Sequence of chain 1.B:
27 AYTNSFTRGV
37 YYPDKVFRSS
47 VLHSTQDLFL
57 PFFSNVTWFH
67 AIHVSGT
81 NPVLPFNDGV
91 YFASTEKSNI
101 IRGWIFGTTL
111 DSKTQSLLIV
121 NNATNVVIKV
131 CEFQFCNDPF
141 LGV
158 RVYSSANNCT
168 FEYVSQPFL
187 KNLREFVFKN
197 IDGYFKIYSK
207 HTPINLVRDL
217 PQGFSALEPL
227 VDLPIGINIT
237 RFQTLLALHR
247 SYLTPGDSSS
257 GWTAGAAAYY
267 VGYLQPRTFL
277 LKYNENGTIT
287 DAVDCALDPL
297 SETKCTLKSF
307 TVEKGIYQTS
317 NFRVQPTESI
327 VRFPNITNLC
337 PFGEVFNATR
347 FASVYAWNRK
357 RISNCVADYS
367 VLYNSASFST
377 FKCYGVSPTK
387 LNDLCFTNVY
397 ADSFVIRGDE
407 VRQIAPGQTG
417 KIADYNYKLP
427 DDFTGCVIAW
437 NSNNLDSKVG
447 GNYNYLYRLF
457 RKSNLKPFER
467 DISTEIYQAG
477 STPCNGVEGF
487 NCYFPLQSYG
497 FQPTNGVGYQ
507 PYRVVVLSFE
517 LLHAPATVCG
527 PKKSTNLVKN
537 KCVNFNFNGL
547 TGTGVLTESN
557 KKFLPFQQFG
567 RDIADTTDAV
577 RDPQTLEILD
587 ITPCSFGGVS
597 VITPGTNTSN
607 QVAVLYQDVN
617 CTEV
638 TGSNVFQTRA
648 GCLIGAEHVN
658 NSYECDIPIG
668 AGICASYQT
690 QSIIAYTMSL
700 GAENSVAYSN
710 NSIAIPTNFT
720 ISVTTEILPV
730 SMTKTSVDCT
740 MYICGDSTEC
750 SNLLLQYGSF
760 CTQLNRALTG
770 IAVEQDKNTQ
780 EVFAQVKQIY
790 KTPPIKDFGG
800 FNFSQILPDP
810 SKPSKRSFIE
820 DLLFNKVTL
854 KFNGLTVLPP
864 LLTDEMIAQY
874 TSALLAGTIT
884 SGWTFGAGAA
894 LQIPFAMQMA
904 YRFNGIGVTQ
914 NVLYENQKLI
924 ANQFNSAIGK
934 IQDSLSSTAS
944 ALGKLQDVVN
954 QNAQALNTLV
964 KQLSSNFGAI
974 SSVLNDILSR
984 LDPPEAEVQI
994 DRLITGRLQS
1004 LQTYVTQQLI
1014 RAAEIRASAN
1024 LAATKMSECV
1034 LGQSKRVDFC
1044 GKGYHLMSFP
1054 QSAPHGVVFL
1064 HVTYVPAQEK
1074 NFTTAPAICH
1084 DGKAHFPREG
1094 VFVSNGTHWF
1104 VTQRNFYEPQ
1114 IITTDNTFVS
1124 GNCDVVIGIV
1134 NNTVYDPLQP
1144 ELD

Sequence of chain 1.I:
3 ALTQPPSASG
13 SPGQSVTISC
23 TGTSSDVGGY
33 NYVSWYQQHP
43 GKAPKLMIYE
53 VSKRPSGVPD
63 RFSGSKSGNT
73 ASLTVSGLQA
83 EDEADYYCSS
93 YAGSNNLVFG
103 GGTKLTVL

Binding-site contacts:
Ligand atom O2 contacts residue TYR34 of chain 1.I at 4.3 Å.
Ligand atom O4 contacts residue TYR106 of chain 1.F at 3.5 Å (h-bond).
Ligand atom C8 contacts residue GLY339 of chain 1.B at 3.8 Å.
Ligand atom O2 contacts residue TYR106 of chain 1.F at 4.3 Å.
Ligand atom O7 contacts residue PHE342 of chain 1.B at 4.5 Å.
Ligand atom C3 contacts residue TYR34 of chain 1.I at 3.6 Å (hydrophobic).
Ligand atom C8 contacts residue PHE342 of chain 1.B at 4.3 Å (hydrophobic).
Ligand atom O3 contacts residue TYR106 of chain 1.F at 2.6 Å (h-bond).
Ligand atom O3 contacts residue TYR34 of chain 1.I at 2.4 Å (h-bond).
Ligand atom O7 contacts residue ASN343 of chain 1.B at 3.8 Å.
Ligand atom C4 contacts residue TYR106 of chain 1.F at 3.9 Å (hydrophobic).
Ligand atom C8 contacts residue LEU368 of chain 1.B at 4.1 Å (hydrophobic).
Ligand atom C5 contacts residue ASN343 of chain 1.B at 3.7 Å.
Ligand atom C3 contacts residue ASN343 of chain 1.B at 3.8 Å.
Ligand atom O5 contacts residue ASN343 of chain 1.B at 2.4 Å (h-bond).
Ligand atom C2 contacts residue TYR34 of chain 1.I at 4.2 Å (hydrophobic).
Ligand atom N2 contacts residue GLY339 of chain 1.B at 4.3 Å.
Ligand atom C8 contacts residue SER371 of chain 1.B at 4.3 Å.
Ligand atom O4 contacts residue TYR489 of chain 1.A at 4.5 Å.
Ligand atom C1 contacts residue ASN343 of chain 1.B at 1.4 Å.
Ligand atom C7 contacts residue ASN343 of chain 1.B at 3.5 Å.
Ligand atom C2 contacts residue ASN343 of chain 1.B at 2.5 Å.
Ligand atom C3 contacts residue TYR106 of chain 1.F at 3.8 Å (hydrophobic).
Ligand atom C7 contacts residue GLY339 of chain 1.B at 4.5 Å.
Ligand atom C8 contacts residue PHE338 of chain 1.B at 3.9 Å (hydrophobic).
Ligand atom N2 contacts residue ASN343 of chain 1.B at 2.9 Å (h-bond).
Ligand atom C4 contacts residue ASN343 of chain 1.B at 4.3 Å.

Sequence of chain 1.A:
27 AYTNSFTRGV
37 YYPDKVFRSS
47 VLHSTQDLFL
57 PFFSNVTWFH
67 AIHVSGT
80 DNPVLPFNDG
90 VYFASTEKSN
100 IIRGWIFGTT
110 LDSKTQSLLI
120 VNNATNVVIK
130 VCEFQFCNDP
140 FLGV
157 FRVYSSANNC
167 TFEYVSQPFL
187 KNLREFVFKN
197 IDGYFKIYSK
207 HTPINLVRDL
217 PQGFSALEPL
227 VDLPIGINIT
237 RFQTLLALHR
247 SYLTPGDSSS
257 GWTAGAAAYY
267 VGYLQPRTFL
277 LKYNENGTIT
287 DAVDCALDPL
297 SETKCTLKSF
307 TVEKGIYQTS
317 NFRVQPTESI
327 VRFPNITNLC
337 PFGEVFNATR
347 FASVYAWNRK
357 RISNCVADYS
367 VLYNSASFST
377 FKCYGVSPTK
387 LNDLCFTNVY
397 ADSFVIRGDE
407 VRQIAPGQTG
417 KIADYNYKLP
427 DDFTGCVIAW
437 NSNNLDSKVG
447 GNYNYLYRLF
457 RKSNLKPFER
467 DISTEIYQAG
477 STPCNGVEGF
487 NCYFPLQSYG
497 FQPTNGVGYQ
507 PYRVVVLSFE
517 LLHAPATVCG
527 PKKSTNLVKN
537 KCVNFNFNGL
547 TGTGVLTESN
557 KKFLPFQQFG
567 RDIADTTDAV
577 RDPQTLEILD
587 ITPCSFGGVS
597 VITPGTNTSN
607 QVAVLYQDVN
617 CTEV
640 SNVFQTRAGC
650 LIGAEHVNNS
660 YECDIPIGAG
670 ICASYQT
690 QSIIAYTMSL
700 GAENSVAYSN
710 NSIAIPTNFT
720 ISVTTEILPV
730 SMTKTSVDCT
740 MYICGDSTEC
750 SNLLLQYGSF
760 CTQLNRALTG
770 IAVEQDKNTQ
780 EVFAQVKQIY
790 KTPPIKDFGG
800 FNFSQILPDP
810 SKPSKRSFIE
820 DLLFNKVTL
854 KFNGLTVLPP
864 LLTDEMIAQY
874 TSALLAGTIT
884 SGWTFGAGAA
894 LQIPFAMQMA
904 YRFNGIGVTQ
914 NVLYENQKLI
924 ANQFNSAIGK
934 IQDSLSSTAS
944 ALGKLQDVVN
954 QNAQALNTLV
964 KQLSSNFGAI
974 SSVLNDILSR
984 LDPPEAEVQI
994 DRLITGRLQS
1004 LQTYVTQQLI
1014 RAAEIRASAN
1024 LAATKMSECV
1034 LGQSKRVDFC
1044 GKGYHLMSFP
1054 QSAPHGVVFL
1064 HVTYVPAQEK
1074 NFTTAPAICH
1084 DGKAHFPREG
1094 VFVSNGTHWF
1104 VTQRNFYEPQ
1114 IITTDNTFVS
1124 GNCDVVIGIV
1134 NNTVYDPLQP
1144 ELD

A protein and the small-molecule ligand that binds it are described below.
Small molecule (SMILES): CC(=O)N[C@H]1[C@H](O[C@H]2[C@H](O)[C@@H](NC(C)=O)CO[C@@H]2CO)O[C@H](CO)[C@@H](O[C@@H]2O[C@H](CO)[C@@H](O)[C@H](O)[C@@H]2O)[C@@H]1O

Sequence of chain 1.F:
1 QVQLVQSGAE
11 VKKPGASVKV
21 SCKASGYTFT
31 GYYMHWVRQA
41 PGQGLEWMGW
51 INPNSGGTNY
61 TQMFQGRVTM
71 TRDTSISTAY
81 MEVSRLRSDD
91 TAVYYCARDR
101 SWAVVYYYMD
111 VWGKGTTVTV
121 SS